Sequence of chain 1.C:
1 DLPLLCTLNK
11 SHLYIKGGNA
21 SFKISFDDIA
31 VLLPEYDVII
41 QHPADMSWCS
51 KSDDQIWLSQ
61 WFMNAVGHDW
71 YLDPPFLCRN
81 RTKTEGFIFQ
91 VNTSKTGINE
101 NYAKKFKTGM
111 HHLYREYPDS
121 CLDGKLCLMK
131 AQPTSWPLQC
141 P

Binding-site contacts:
Ligand atom O4 contacts residue TRP48 of chain 1.C at 4.4 Å.
Ligand atom C5 contacts residue THR82 of chain 1.C at 4.1 Å.
Ligand atom O5 contacts residue ASN80 of chain 1.C at 2.3 Å (h-bond).
Ligand atom C8 contacts residue TRP48 of chain 1.C at 3.5 Å (hydrophobic).
Ligand atom O6 contacts residue THR82 of chain 1.C at 3.1 Å (h-bond).
Ligand atom C4 contacts residue ASN80 of chain 1.C at 4.2 Å.
Ligand atom O7 contacts residue VAL38 of chain 1.C at 4.5 Å.
Ligand atom C7 contacts residue TRP48 of chain 1.C at 4.2 Å (hydrophobic).
Ligand atom C7 contacts residue VAL38 of chain 1.C at 4.2 Å (hydrophobic).
Ligand atom C2 contacts residue TRP48 of chain 1.C at 4.0 Å (hydrophobic).
Ligand atom C4 contacts residue TRP48 of chain 1.C at 4.3 Å (hydrophobic).
Ligand atom C6 contacts residue THR82 of chain 1.C at 3.9 Å.
Ligand atom O7 contacts residue ASN80 of chain 1.C at 4.1 Å.
Ligand atom C1 contacts residue ASN80 of chain 1.C at 1.4 Å.
Ligand atom N2 contacts residue ASN80 of chain 1.C at 3.0 Å (h-bond).
Ligand atom C7 contacts residue ASN80 of chain 1.C at 3.8 Å.
Ligand atom O3 contacts residue TRP48 of chain 1.C at 4.2 Å.
Ligand atom O5 contacts residue TRP48 of chain 1.C at 4.2 Å.
Ligand atom C5 contacts residue TRP48 of chain 1.C at 4.2 Å (hydrophobic).
Ligand atom C3 contacts residue TRP48 of chain 1.C at 3.6 Å (hydrophobic).
Ligand atom C8 contacts residue VAL38 of chain 1.C at 3.9 Å (hydrophobic).
Ligand atom C2 contacts residue ASN80 of chain 1.C at 2.5 Å.
Ligand atom C1 contacts residue THR82 of chain 1.C at 4.1 Å.
Ligand atom C3 contacts residue ASN80 of chain 1.C at 3.8 Å.
Ligand atom C5 contacts residue ASN80 of chain 1.C at 3.6 Å.
Ligand atom N2 contacts residue TRP48 of chain 1.C at 3.4 Å.
Ligand atom C1 contacts residue TRP48 of chain 1.C at 3.5 Å (hydrophobic).
Ligand atom O5 contacts residue THR82 of chain 1.C at 3.4 Å (h-bond).

The protein below binds the small molecule below.
Small molecule (SMILES): CC(=O)N[C@H]1[C@H](O[C@H]2[C@H](O)[C@@H](NC(C)=O)CO[C@@H]2CO)O[C@H](CO)[C@@H](O)[C@@H]1O